The small molecule below binds the protein below.
Small molecule (SMILES): O=C(O)CCC(=O)C(=O)O

Sequence of chain 1.A:
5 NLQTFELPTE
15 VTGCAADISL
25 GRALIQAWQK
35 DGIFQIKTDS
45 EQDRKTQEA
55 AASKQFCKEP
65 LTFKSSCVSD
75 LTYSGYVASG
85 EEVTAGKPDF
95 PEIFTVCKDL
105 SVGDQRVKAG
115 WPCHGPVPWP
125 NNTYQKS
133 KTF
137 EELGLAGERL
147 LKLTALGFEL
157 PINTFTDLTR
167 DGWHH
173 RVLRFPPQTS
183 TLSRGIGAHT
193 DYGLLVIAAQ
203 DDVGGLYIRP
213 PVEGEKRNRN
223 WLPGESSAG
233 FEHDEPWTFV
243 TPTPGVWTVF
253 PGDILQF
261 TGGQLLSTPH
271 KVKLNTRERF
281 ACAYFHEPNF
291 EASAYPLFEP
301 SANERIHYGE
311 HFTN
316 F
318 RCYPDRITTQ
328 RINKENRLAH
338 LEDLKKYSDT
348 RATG

Binding-site contacts:
Ligand atom C2 contacts residue MN1 of chain 1.B at 3.0 Å.
Ligand atom C3 contacts residue LEU175 of chain 1.A at 3.8 Å (hydrophobic).
Ligand atom C2 contacts residue HIS191 of chain 1.A at 4.2 Å.
Ligand atom O5 contacts residue HIS191 of chain 1.A at 3.6 Å (h-bond).
Ligand atom O2 contacts residue LEU175 of chain 1.A at 3.6 Å.
Ligand atom C1 contacts residue MN1 of chain 1.B at 2.9 Å.
Ligand atom O3 contacts residue ALA281 of chain 1.A at 3.7 Å.
Ligand atom O1 contacts residue AAR1 of chain 1.D at 3.4 Å (h-bond).
Ligand atom C1 contacts residue ARG173 of chain 1.A at 3.4 Å.
Ligand atom C1 contacts residue ALA283 of chain 1.A at 4.1 Å (hydrophobic).
Ligand atom O1 contacts residue MN1 of chain 1.B at 2.1 Å.
Ligand atom O4 contacts residue ARG279 of chain 1.A at 2.8 Å (salt-bridge).
Ligand atom C2 contacts residue HIS270 of chain 1.A at 4.0 Å.
Ligand atom O5 contacts residue MN1 of chain 1.B at 2.4 Å.
Ligand atom O2 contacts residue ILE188 of chain 1.A at 4.1 Å.
Ligand atom C5 contacts residue ARG279 of chain 1.A at 3.5 Å.
Ligand atom O4 contacts residue LEU175 of chain 1.A at 4.1 Å.
Ligand atom O4 contacts residue ALA281 of chain 1.A at 3.6 Å.
Ligand atom C5 contacts residue LEU208 of chain 1.A at 4.2 Å (hydrophobic).
Ligand atom C5 contacts residue VAL272 of chain 1.A at 3.9 Å (hydrophobic).
Ligand atom O4 contacts residue PHE177 of chain 1.A at 3.3 Å.
Ligand atom O1 contacts residue HIS270 of chain 1.A at 4.1 Å.
Ligand atom C3 contacts residue ILE188 of chain 1.A at 4.0 Å (hydrophobic).
Ligand atom O4 contacts residue VAL272 of chain 1.A at 3.5 Å.
Ligand atom O3 contacts residue LEU208 of chain 1.A at 3.8 Å.
Ligand atom O1 contacts residue HIS191 of chain 1.A at 3.4 Å (h-bond).
Ligand atom O1 contacts residue ARG173 of chain 1.A at 3.4 Å (salt-bridge).
Ligand atom O5 contacts residue HIS270 of chain 1.A at 2.9 Å (h-bond).
Ligand atom O1 contacts residue PHE285 of chain 1.A at 3.8 Å.
Ligand atom O2 contacts residue ALA283 of chain 1.A at 4.0 Å.
Ligand atom C4 contacts residue LEU208 of chain 1.A at 4.1 Å (hydrophobic).
Ligand atom C2 contacts residue ILE188 of chain 1.A at 4.1 Å (hydrophobic).
Ligand atom O5 contacts residue ASP193 of chain 1.A at 4.1 Å.
Ligand atom C1 contacts residue HIS191 of chain 1.A at 4.1 Å.
Ligand atom O1 contacts residue ASP193 of chain 1.A at 3.4 Å (salt-bridge).
Ligand atom O2 contacts residue MN1 of chain 1.B at 4.1 Å.
Ligand atom O2 contacts residue ARG173 of chain 1.A at 2.6 Å (salt-bridge).
Ligand atom C5 contacts residue ALA281 of chain 1.A at 3.9 Å (hydrophobic).
Ligand atom O3 contacts residue ARG279 of chain 1.A at 2.7 Å (salt-bridge).
Ligand atom C4 contacts residue VAL272 of chain 1.A at 4.2 Å (hydrophobic).